Binding-site contacts:
Ligand atom C5 contacts residue THR102 of chain 26.A at 2.8 Å.
Ligand atom C5 contacts residue LEU103 of chain 26.A at 3.5 Å (hydrophobic).
Ligand atom O2 contacts residue ASN215 of chain 26.A at 3.5 Å.
Ligand atom O5 contacts residue LEU103 of chain 26.A at 3.0 Å (h-bond).
Ligand atom O2 contacts residue MET195 of chain 26.A at 3.6 Å.
Ligand atom C2 contacts residue MET217 of chain 26.A at 3.5 Å (hydrophobic).
Ligand atom O4 contacts residue THR102 of chain 26.A at 3.8 Å.
Ligand atom C6 contacts residue LEU103 of chain 26.A at 2.7 Å (hydrophobic).
Ligand atom C1 contacts residue MET195 of chain 26.A at 3.2 Å (hydrophobic).
Ligand atom C4 contacts residue THR102 of chain 26.A at 3.9 Å.
Ligand atom O6 contacts residue HIS241 of chain 26.A at 4.0 Å.
Ligand atom O6 contacts residue LEU103 of chain 26.A at 3.3 Å.
Ligand atom O5 contacts residue THR102 of chain 26.A at 3.6 Å.
Ligand atom C3 contacts residue ASN215 of chain 26.A at 3.5 Å.
Ligand atom O3 contacts residue MET217 of chain 26.A at 2.5 Å (h-bond).
Ligand atom O2 contacts residue TYR193 of chain 26.A at 3.9 Å.
Ligand atom C4 contacts residue ASN215 of chain 26.A at 4.0 Å.
Ligand atom O6 contacts residue THR102 of chain 26.A at 2.4 Å.
Ligand atom O1 contacts residue GLN104 of chain 26.A at 3.9 Å.
Ligand atom C5 contacts residue LEU103 of chain 26.A at 3.0 Å (hydrophobic).
Ligand atom C6 contacts residue ILE101 of chain 26.A at 3.2 Å (hydrophobic).
Ligand atom O1 contacts residue TYR194 of chain 26.A at 3.8 Å.
Ligand atom O5 contacts residue LEU103 of chain 26.A at 3.3 Å.
Ligand atom C5 contacts residue HIS263 of chain 26.A at 3.9 Å.
Ligand atom C6 contacts residue HIS241 of chain 26.A at 3.7 Å.
Ligand atom O3 contacts residue TYR194 of chain 26.A at 3.9 Å.
Ligand atom O4 contacts residue ILE101 of chain 26.A at 4.0 Å.
Ligand atom C6 contacts residue LEU103 of chain 26.A at 3.2 Å (hydrophobic).
Ligand atom C6 contacts residue THR102 of chain 26.A at 1.9 Å.
Ligand atom O1 contacts residue MET195 of chain 26.A at 3.8 Å.
Ligand atom O6 contacts residue LEU103 of chain 26.A at 4.0 Å.
Ligand atom O6 contacts residue ILE101 of chain 26.A at 2.1 Å (h-bond).
Ligand atom C4 contacts residue HIS263 of chain 26.A at 3.7 Å.
Ligand atom O3 contacts residue ILE101 of chain 26.A at 3.5 Å.
Ligand atom O4 contacts residue HIS263 of chain 26.A at 2.6 Å.
Ligand atom C2 contacts residue TYR193 of chain 26.A at 3.8 Å (hydrophobic).
Ligand atom O2 contacts residue MET217 of chain 26.A at 3.3 Å (h-bond).
Ligand atom C3 contacts residue MET217 of chain 26.A at 3.2 Å (hydrophobic).
Ligand atom O4 contacts residue ASN215 of chain 26.A at 3.4 Å (h-bond).
Ligand atom O3 contacts residue ASN215 of chain 26.A at 2.1 Å.

A protein and the small-molecule ligand that binds it are described below.
Small molecule (SMILES): OC[C@H]1O[C@@](CO)(O[C@H]2O[C@H](CO)[C@@H](O)[C@H](O)[C@H]2O)[C@@H](O)[C@@H]1O

Sequence of chain 26.A:
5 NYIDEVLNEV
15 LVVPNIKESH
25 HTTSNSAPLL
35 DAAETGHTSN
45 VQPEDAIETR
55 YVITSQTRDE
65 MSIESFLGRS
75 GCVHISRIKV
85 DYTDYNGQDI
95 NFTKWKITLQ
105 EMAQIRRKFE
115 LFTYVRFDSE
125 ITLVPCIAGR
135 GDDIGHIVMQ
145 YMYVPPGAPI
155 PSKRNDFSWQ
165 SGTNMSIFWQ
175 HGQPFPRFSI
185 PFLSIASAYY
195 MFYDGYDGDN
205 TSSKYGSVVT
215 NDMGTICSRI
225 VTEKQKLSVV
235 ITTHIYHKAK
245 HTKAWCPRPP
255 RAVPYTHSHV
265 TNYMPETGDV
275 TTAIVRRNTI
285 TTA